Sequence of chain 1.D:
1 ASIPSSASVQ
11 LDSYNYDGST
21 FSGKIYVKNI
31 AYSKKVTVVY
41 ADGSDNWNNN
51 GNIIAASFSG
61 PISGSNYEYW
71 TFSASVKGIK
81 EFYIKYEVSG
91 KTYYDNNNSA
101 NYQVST

Binding-site contacts:
Ligand atom O2 contacts residue GLU68 of chain 1.D at 3.0 Å (salt-bridge).
Ligand atom C5 contacts residue TYR32 of chain 1.D at 3.7 Å (hydrophobic).
Ligand atom C2 contacts residue LYS34 of chain 1.D at 3.9 Å.
Ligand atom O2 contacts residue TYR32 of chain 1.D at 2.9 Å (h-bond).
Ligand atom O3 contacts residue ALA31 of chain 1.D at 4.5 Å.
Ligand atom O3 contacts residue SER33 of chain 1.D at 3.6 Å.
Ligand atom O3 contacts residue LYS34 of chain 1.D at 3.0 Å (salt-bridge).
Ligand atom C3 contacts residue TRP70 of chain 1.D at 4.5 Å (hydrophobic).
Ligand atom O3 contacts residue GLU68 of chain 1.D at 4.0 Å.
Ligand atom O3 contacts residue TYR32 of chain 1.D at 2.6 Å (h-bond).
Ligand atom O6 contacts residue PHE58 of chain 1.D at 3.4 Å.
Ligand atom O6 contacts residue TYR32 of chain 1.D at 3.9 Å.
Ligand atom C3 contacts residue ASN29 of chain 1.D at 4.3 Å.
Ligand atom C4 contacts residue TRP70 of chain 1.D at 4.3 Å (hydrophobic).
Ligand atom C3 contacts residue GLU68 of chain 1.D at 4.4 Å.
Ligand atom C6 contacts residue TYR32 of chain 1.D at 4.3 Å (hydrophobic).
Ligand atom C3 contacts residue SER33 of chain 1.D at 4.3 Å.
Ligand atom O2 contacts residue SER33 of chain 1.D at 3.3 Å (h-bond).
Ligand atom C3 contacts residue TYR32 of chain 1.D at 3.5 Å (hydrophobic).
Ligand atom C4 contacts residue TYR32 of chain 1.D at 4.2 Å (hydrophobic).
Ligand atom O2 contacts residue TRP70 of chain 1.D at 4.0 Å.
Ligand atom O5 contacts residue TYR32 of chain 1.D at 4.2 Å.
Ligand atom O5 contacts residue PHE58 of chain 1.D at 3.4 Å.
Ligand atom C1 contacts residue PHE58 of chain 1.D at 3.6 Å (hydrophobic).
Ligand atom C2 contacts residue PHE58 of chain 1.D at 3.6 Å (hydrophobic).
Ligand atom O2 contacts residue LYS34 of chain 1.D at 3.0 Å (salt-bridge).
Ligand atom C2 contacts residue GLU68 of chain 1.D at 3.4 Å.
Ligand atom O3 contacts residue TRP70 of chain 1.D at 3.7 Å.
Ligand atom O2 contacts residue PHE58 of chain 1.D at 4.3 Å.
Ligand atom O2 contacts residue ASN29 of chain 1.D at 3.9 Å.
Ligand atom C1 contacts residue TRP70 of chain 1.D at 4.5 Å (hydrophobic).
Ligand atom O4 contacts residue TYR32 of chain 1.D at 3.6 Å.
Ligand atom C5 contacts residue PHE58 of chain 1.D at 4.3 Å (hydrophobic).
Ligand atom O3 contacts residue ASN29 of chain 1.D at 3.0 Å (h-bond).
Ligand atom C1 contacts residue TYR32 of chain 1.D at 3.8 Å (hydrophobic).
Ligand atom C6 contacts residue PHE58 of chain 1.D at 4.1 Å (hydrophobic).
Ligand atom C3 contacts residue LYS34 of chain 1.D at 3.8 Å.
Ligand atom C2 contacts residue TRP70 of chain 1.D at 4.4 Å (hydrophobic).
Ligand atom C2 contacts residue TYR32 of chain 1.D at 4.0 Å (hydrophobic).
Ligand atom C4 contacts residue PHE58 of chain 1.D at 4.4 Å (hydrophobic).

A protein and the small-molecule ligand that binds it are described below.
Small molecule (SMILES): OC[C@H]1O[C@@H](O[C@H]2[C@H](O)[C@@H](O)[C@@H](O[C@H]3[C@H](O)[C@@H](O)[C@@H](O[C@H]4[C@H](O)[C@@H](O)[C@@H](O[C@H]5[C@H](O)[C@@H](O)[C@@H](O[C@H]6[C@H](O)[C@@H](O)[C@@H](O[C@H]7[C@H](O)[C@@H](O)[C@@H](O)O[C@@H]7CO)O[C@@H]6CO)O[C@@H]5CO)O[C@@H]4CO)O[C@@H]3CO)O[C@@H]2CO)[C@H](O)[C@@H](O)[C@@H]1O